Sequence of chain 1.B:
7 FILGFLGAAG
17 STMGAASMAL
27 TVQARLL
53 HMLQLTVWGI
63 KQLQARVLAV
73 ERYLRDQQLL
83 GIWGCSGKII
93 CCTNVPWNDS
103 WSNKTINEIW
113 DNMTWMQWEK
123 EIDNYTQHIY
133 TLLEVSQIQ

Sequence of chain 1.P:
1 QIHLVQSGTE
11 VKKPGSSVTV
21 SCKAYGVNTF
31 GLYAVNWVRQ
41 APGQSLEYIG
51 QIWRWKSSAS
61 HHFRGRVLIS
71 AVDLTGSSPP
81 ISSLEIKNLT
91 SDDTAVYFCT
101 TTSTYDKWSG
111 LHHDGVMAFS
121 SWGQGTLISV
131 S

Binding-site contacts:
Ligand atom C8 contacts residue ASN126 of chain 1.B at 3.7 Å.
Ligand atom O7 contacts residue ASN32 of chain 1.Q at 2.5 Å (h-bond).
Ligand atom C7 contacts residue TRP108 of chain 1.P at 4.1 Å (hydrophobic).
Ligand atom O5 contacts residue ALA53 of chain 1.Q at 3.8 Å.
Ligand atom C8 contacts residue ALA53 of chain 1.Q at 3.9 Å (hydrophobic).
Ligand atom C2 contacts residue ALA53 of chain 1.Q at 4.4 Å (hydrophobic).
Ligand atom C1 contacts residue ASN126 of chain 1.B at 1.5 Å.
Ligand atom C4 contacts residue TYR50 of chain 1.Q at 3.7 Å (hydrophobic).
Ligand atom C7 contacts residue SER109 of chain 1.P at 4.3 Å.
Ligand atom C3 contacts residue TYR50 of chain 1.Q at 4.2 Å (hydrophobic).
Ligand atom C4 contacts residue ASN126 of chain 1.B at 4.3 Å.
Ligand atom C5 contacts residue ASN126 of chain 1.B at 3.5 Å.
Ligand atom C6 contacts residue ALA53 of chain 1.Q at 3.9 Å (hydrophobic).
Ligand atom C5 contacts residue ALA53 of chain 1.Q at 4.5 Å (hydrophobic).
Ligand atom O5 contacts residue ASN126 of chain 1.B at 2.3 Å (h-bond).
Ligand atom C5 contacts residue ALA54 of chain 1.Q at 4.1 Å (hydrophobic).
Ligand atom C8 contacts residue ASN32 of chain 1.Q at 3.5 Å.
Ligand atom C7 contacts residue ASN32 of chain 1.Q at 3.2 Å.
Ligand atom O5 contacts residue ALA54 of chain 1.Q at 4.0 Å.
Ligand atom O3 contacts residue ARG51 of chain 1.Q at 3.9 Å.
Ligand atom O7 contacts residue TRP108 of chain 1.P at 3.7 Å.
Ligand atom O7 contacts residue ASN126 of chain 1.B at 4.4 Å.
Ligand atom C6 contacts residue LEU55 of chain 1.Q at 4.5 Å (hydrophobic).
Ligand atom C3 contacts residue ALA53 of chain 1.Q at 4.4 Å (hydrophobic).
Ligand atom C8 contacts residue TRP108 of chain 1.P at 3.7 Å (hydrophobic).
Ligand atom O3 contacts residue ALA53 of chain 1.Q at 3.6 Å.
Ligand atom C8 contacts residue ASP125 of chain 1.B at 3.9 Å.
Ligand atom O4 contacts residue TYR50 of chain 1.Q at 3.5 Å (h-bond).
Ligand atom N2 contacts residue ASN126 of chain 1.B at 3.1 Å (h-bond).
Ligand atom C6 contacts residue ALA54 of chain 1.Q at 3.8 Å (hydrophobic).
Ligand atom O3 contacts residue SER109 of chain 1.P at 4.2 Å.
Ligand atom O7 contacts residue SER109 of chain 1.P at 3.2 Å (h-bond).
Ligand atom C2 contacts residue ASN126 of chain 1.B at 2.6 Å.
Ligand atom O7 contacts residue TYR127 of chain 1.B at 4.2 Å.
Ligand atom O3 contacts residue TYR50 of chain 1.Q at 3.5 Å (h-bond).
Ligand atom C7 contacts residue ASN126 of chain 1.B at 3.6 Å.
Ligand atom C4 contacts residue ALA53 of chain 1.Q at 4.1 Å (hydrophobic).
Ligand atom C4 contacts residue ALA54 of chain 1.Q at 3.8 Å (hydrophobic).
Ligand atom N2 contacts residue ASN32 of chain 1.Q at 4.4 Å.
Ligand atom C3 contacts residue ASN126 of chain 1.B at 3.9 Å.

Sequence of chain 1.Q:
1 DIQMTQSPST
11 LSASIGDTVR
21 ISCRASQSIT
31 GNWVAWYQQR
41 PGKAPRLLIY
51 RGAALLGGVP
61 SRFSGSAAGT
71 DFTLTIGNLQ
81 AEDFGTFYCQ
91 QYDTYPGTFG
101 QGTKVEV

This small molecule binds to this protein.
Small molecule (SMILES): CC(=O)N[C@H]1[C@H](O[C@H]2[C@H](O)[C@@H](NC(C)=O)CO[C@@H]2CO)O[C@H](CO)[C@@H](O)[C@@H]1O